The protein below binds the small molecule below.
Small molecule (SMILES): CC(=O)N[C@H]1[C@H](O[C@H]2[C@H](O)[C@@H](NC(C)=O)CO[C@@H]2CO)O[C@H](CO)[C@@H](O[C@@H]2O[C@H](CO[C@H]3O[C@H](CO)[C@@H](O)[C@H](O)[C@@H]3O[C@@H]3O[C@H](CO)[C@@H](O[C@@H]4O[C@H](CO)[C@H](O)[C@H](O)[C@H]4O)[C@H](O)[C@H]3NC(C)=O)[C@@H](O)[C@H](O[C@H]3O[C@H](CO)[C@@H](O)[C@H](O)[C@@H]3O[C@@H]3O[C@H](CO)[C@@H](O[C@@H]4O[C@H](CO)[C@H](O)[C@H](O)[C@H]4O)[C@H](O)[C@H]3NC(C)=O)[C@@H]2O)[C@@H]1O

Sequence of chain 1.C:
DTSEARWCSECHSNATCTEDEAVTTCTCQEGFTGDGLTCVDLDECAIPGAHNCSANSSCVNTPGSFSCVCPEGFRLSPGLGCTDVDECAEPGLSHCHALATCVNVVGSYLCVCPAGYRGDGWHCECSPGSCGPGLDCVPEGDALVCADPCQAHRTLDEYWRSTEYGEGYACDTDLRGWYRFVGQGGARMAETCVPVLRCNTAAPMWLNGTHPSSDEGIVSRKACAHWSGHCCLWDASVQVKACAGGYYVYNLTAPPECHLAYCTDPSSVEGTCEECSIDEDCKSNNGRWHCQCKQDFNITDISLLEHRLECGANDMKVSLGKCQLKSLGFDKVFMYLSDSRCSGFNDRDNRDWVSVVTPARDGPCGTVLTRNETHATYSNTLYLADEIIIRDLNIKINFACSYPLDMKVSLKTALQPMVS

Binding-site contacts:
Ligand atom C1 contacts residue LYS246 of chain 1.C at 3.4 Å.
Ligand atom O5 contacts residue CYS248 of chain 1.C at 3.7 Å.
Ligand atom O7 contacts residue GLY233 of chain 1.C at 3.6 Å.
Ligand atom C7 contacts residue GLY233 of chain 1.C at 4.2 Å.
Ligand atom O5 contacts residue LYS246 of chain 1.C at 4.3 Å.
Ligand atom C4 contacts residue ASN232 of chain 1.C at 4.4 Å.
Ligand atom C3 contacts residue ASN232 of chain 1.C at 4.0 Å.
Ligand atom O6 contacts residue CYS256 of chain 1.C at 3.4 Å (h-bond).
Ligand atom C5 contacts residue ASN232 of chain 1.C at 3.7 Å.
Ligand atom C1 contacts residue CYS248 of chain 1.C at 4.1 Å (hydrophobic).
Ligand atom C1 contacts residue TRP230 of chain 1.C at 4.0 Å (hydrophobic).
Ligand atom C8 contacts residue ASN232 of chain 1.C at 4.1 Å.
Ligand atom O5 contacts residue TRP230 of chain 1.C at 4.0 Å.
Ligand atom C2 contacts residue TRP230 of chain 1.C at 4.2 Å (hydrophobic).
Ligand atom C2 contacts residue ASN232 of chain 1.C at 2.5 Å.
Ligand atom C1 contacts residue ASN232 of chain 1.C at 1.4 Å.
Ligand atom C6 contacts residue CYS256 of chain 1.C at 4.1 Å (hydrophobic).
Ligand atom O2 contacts residue LYS246 of chain 1.C at 3.6 Å (salt-bridge).
Ligand atom O5 contacts residue CYS256 of chain 1.C at 3.8 Å.
Ligand atom O2 contacts residue ASP259 of chain 1.C at 4.3 Å.
Ligand atom C7 contacts residue ASN232 of chain 1.C at 3.7 Å.
Ligand atom O3 contacts residue ASN232 of chain 1.C at 3.4 Å (h-bond).
Ligand atom C8 contacts residue TRP230 of chain 1.C at 3.7 Å (hydrophobic).
Ligand atom C3 contacts residue ASN232 of chain 1.C at 3.8 Å.
Ligand atom C4 contacts residue ASN232 of chain 1.C at 4.3 Å.
Ligand atom C3 contacts residue LYS246 of chain 1.C at 4.1 Å.
Ligand atom N2 contacts residue ASN232 of chain 1.C at 2.9 Å (h-bond).
Ligand atom C2 contacts residue LYS246 of chain 1.C at 3.9 Å.
Ligand atom C8 contacts residue GLU215 of chain 1.C at 4.1 Å.
Ligand atom C7 contacts residue TRP230 of chain 1.C at 4.4 Å (hydrophobic).
Ligand atom O5 contacts residue ASN232 of chain 1.C at 2.4 Å (h-bond).
Ligand atom O4 contacts residue LYS246 of chain 1.C at 3.9 Å.
Ligand atom O7 contacts residue ASN232 of chain 1.C at 4.1 Å.